Binding-site contacts:
Ligand atom C5 contacts residue ASN14 of chain 1.B at 3.6 Å.
Ligand atom C1 contacts residue ASN14 of chain 1.B at 1.4 Å.
Ligand atom O6 contacts residue THR16 of chain 1.B at 4.2 Å.
Ligand atom N2 contacts residue ASN14 of chain 1.B at 2.9 Å (h-bond).
Ligand atom O5 contacts residue ASN14 of chain 1.B at 2.3 Å (h-bond).
Ligand atom C6 contacts residue THR16 of chain 1.B at 4.2 Å.
Ligand atom C1 contacts residue THR16 of chain 1.B at 3.9 Å.
Ligand atom C2 contacts residue THR16 of chain 1.B at 4.2 Å.
Ligand atom O5 contacts residue GLY15 of chain 1.B at 4.1 Å.
Ligand atom O5 contacts residue THR16 of chain 1.B at 3.6 Å.
Ligand atom C7 contacts residue ASN14 of chain 1.B at 3.8 Å.
Ligand atom C3 contacts residue ASN14 of chain 1.B at 3.8 Å.
Ligand atom C4 contacts residue ASN14 of chain 1.B at 4.2 Å.
Ligand atom O7 contacts residue ASN14 of chain 1.B at 4.2 Å.
Ligand atom O6 contacts residue GLY15 of chain 1.B at 3.2 Å (h-bond).
Ligand atom C6 contacts residue GLY15 of chain 1.B at 4.2 Å.
Ligand atom C2 contacts residue ASN14 of chain 1.B at 2.5 Å.

Sequence of chain 1.B:
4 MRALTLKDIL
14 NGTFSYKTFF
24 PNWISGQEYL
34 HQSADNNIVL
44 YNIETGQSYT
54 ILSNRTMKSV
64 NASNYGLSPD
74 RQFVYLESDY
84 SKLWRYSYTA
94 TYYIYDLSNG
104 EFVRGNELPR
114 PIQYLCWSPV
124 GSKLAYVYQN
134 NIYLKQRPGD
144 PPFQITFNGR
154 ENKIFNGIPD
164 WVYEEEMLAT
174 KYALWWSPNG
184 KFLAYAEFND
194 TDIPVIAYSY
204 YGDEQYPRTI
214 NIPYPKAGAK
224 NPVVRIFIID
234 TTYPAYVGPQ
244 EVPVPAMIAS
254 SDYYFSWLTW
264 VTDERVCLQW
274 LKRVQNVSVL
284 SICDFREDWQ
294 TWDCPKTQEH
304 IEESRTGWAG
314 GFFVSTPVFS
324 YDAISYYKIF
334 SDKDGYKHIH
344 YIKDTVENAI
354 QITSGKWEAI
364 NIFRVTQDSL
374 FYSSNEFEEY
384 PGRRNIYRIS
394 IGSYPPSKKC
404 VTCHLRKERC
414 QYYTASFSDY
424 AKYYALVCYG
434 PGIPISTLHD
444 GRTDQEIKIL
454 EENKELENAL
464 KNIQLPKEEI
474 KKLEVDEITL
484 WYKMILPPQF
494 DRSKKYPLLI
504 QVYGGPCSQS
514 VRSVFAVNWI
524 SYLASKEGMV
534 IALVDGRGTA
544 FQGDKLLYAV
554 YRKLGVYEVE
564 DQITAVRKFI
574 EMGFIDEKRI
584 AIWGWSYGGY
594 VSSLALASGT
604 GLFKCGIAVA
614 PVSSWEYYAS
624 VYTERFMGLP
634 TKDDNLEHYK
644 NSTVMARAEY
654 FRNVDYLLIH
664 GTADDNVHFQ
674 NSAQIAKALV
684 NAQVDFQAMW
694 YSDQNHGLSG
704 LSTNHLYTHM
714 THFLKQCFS

The small molecule below binds the protein below.
Small molecule (SMILES): CC(=O)N[C@H]1[C@H](O[C@H]2[C@H](O)[C@@H](NC(C)=O)CO[C@@H]2CO)O[C@H](CO)[C@@H](O[C@@H]2O[C@H](CO)[C@@H](O)[C@H](O)[C@@H]2O)[C@@H]1O